Binding-site contacts:
Ligand atom O2' contacts residue MG1 of chain 1.MC at 2.9 Å.
Ligand atom C2' contacts residue MG1 of chain 1.MC at 3.6 Å.
Ligand atom O2' contacts residue PRO48 of chain 1.N at 4.5 Å.
Ligand atom O4' contacts residue MG1 of chain 1.MC at 3.1 Å.
Ligand atom C3' contacts residue MG1 of chain 1.MC at 4.2 Å.
Ligand atom N6 contacts residue MG1 of chain 1.ZD at 3.9 Å.
Ligand atom C1' contacts residue MG1 of chain 1.MC at 3.3 Å.
Ligand atom O3' contacts residue PRO48 of chain 1.N at 4.0 Å.
Ligand atom C4' contacts residue MG1 of chain 1.MC at 3.5 Å.
Ligand atom C4' contacts residue PRO48 of chain 1.N at 4.3 Å (hydrophobic).

Sequence of chain 1.N:
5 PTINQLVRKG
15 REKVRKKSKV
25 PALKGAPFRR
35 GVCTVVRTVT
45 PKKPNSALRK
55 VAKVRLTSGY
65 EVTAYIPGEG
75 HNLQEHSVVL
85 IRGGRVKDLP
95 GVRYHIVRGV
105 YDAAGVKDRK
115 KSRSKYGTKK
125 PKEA

A protein and the small-molecule ligand that binds it are described below.
Small molecule (SMILES): Nc1ncnc2c1ncn2[C@@H]1O[C@H](CO[P](=O)(O)O[C@H]2[C@@H](O)[C@H](n3cnc4c(N)ncnc43)O[C@@H]2CO[P](=O)(O)O[C@H]2[C@@H](O)[C@H](n3cnc4c(N)ncnc43)O[C@@H]2CO[P](=O)(O)O[C@H]2[C@@H](O)[C@H](n3cnc4c(N)ncnc43)O[C@@H]2CO)[C@@H](O)[C@H]1O